Sequence of chain 5.C:
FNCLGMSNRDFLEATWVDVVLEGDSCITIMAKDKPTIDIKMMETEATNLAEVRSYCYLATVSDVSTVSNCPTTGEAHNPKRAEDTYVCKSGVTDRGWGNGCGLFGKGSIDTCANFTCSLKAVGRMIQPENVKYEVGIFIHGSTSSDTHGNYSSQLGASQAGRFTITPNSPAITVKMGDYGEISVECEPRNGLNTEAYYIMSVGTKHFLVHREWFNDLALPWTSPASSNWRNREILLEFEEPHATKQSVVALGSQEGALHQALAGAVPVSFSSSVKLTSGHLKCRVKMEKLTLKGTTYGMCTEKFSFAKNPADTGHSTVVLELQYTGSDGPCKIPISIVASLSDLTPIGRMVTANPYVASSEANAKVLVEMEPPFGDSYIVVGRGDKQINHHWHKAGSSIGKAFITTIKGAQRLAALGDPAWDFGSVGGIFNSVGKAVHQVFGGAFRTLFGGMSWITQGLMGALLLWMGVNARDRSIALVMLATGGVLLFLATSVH

This protein binds this small molecule.
Small molecule (SMILES): CC(=O)N[C@@H]1[C@@H](O)[C@H](O)[C@@H](CO)O[C@H]1O

Binding-site contacts:
Ligand atom C1 contacts residue SER66 of chain 5.C at 4.2 Å.
Ligand atom O5 contacts residue THR89 of chain 5.C at 3.8 Å.
Ligand atom O5 contacts residue PHE119 of chain 5.C at 4.2 Å.
Ligand atom C5 contacts residue THR89 of chain 5.C at 4.1 Å.
Ligand atom C7 contacts residue ASN118 of chain 5.C at 3.6 Å.
Ligand atom C1 contacts residue THR89 of chain 5.C at 3.9 Å.
Ligand atom O5 contacts residue THR120 of chain 5.C at 3.4 Å (h-bond).
Ligand atom C2 contacts residue SER66 of chain 5.C at 4.4 Å.
Ligand atom N2 contacts residue ASN118 of chain 5.C at 2.9 Å (h-bond).
Ligand atom C4 contacts residue ASN118 of chain 5.C at 4.2 Å.
Ligand atom C8 contacts residue ASN118 of chain 5.C at 3.9 Å.
Ligand atom C5 contacts residue ASN118 of chain 5.C at 3.7 Å.
Ligand atom O6 contacts residue PHE119 of chain 5.C at 2.8 Å (h-bond).
Ligand atom O6 contacts residue THR89 of chain 5.C at 3.5 Å.
Ligand atom C1 contacts residue ASN118 of chain 5.C at 1.4 Å.
Ligand atom C7 contacts residue TYR90 of chain 5.C at 3.8 Å (hydrophobic).
Ligand atom C5 contacts residue THR120 of chain 5.C at 4.0 Å.
Ligand atom O7 contacts residue ASN118 of chain 5.C at 4.5 Å.
Ligand atom C6 contacts residue THR89 of chain 5.C at 4.2 Å.
Ligand atom N2 contacts residue TYR90 of chain 5.C at 4.5 Å.
Ligand atom C6 contacts residue THR120 of chain 5.C at 3.4 Å.
Ligand atom C2 contacts residue ASN118 of chain 5.C at 2.4 Å.
Ligand atom O6 contacts residue THR120 of chain 5.C at 3.1 Å (h-bond).
Ligand atom O5 contacts residue ASN118 of chain 5.C at 2.4 Å (h-bond).
Ligand atom O7 contacts residue TYR90 of chain 5.C at 3.7 Å.
Ligand atom O6 contacts residue ASN118 of chain 5.C at 4.1 Å.
Ligand atom C6 contacts residue PHE119 of chain 5.C at 4.1 Å (hydrophobic).
Ligand atom C3 contacts residue ASN118 of chain 5.C at 3.8 Å.
Ligand atom C8 contacts residue TYR90 of chain 5.C at 3.9 Å (hydrophobic).